A small-molecule ligand and the protein it binds are described below.
Small molecule (SMILES): CC(=O)N[C@@H]1[C@@H](O)[C@H](O)[C@@H](CO)O[C@H]1O

Sequence of chain 1.C:
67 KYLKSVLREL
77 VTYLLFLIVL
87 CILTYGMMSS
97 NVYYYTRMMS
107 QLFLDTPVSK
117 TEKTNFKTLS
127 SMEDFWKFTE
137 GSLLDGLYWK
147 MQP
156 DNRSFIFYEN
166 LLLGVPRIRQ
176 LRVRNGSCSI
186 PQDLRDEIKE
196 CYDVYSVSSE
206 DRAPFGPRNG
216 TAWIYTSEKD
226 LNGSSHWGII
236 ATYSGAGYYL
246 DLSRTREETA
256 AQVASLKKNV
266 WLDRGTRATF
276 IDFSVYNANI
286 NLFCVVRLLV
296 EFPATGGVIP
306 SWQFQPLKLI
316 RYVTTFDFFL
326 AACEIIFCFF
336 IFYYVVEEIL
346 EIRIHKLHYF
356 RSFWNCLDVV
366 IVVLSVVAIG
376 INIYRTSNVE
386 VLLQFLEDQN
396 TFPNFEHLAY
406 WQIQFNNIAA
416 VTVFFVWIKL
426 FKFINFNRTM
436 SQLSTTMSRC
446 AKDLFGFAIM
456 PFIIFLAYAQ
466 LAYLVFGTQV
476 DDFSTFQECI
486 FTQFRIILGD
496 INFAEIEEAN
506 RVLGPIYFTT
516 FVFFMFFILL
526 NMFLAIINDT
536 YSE

Binding-site contacts:
Ligand atom N2 contacts residue ASP225 of chain 1.C at 3.5 Å (salt-bridge).
Ligand atom C2 contacts residue ASP225 of chain 1.C at 4.4 Å.
Ligand atom C2 contacts residue ASN227 of chain 1.C at 2.4 Å.
Ligand atom O7 contacts residue ARG172 of chain 1.C at 3.6 Å.
Ligand atom O7 contacts residue ASN227 of chain 1.C at 4.4 Å.
Ligand atom O7 contacts residue ASP225 of chain 1.C at 3.9 Å.
Ligand atom C4 contacts residue ASN227 of chain 1.C at 4.2 Å.
Ligand atom N2 contacts residue ASN227 of chain 1.C at 2.9 Å (h-bond).
Ligand atom C3 contacts residue ASN227 of chain 1.C at 3.8 Å.
Ligand atom C5 contacts residue ASN227 of chain 1.C at 3.7 Å.
Ligand atom C7 contacts residue ARG172 of chain 1.C at 4.0 Å.
Ligand atom C1 contacts residue ASN227 of chain 1.C at 1.4 Å.
Ligand atom C8 contacts residue ARG172 of chain 1.C at 3.5 Å.
Ligand atom O5 contacts residue ASN227 of chain 1.C at 2.4 Å (h-bond).
Ligand atom C7 contacts residue ASP225 of chain 1.C at 4.1 Å.
Ligand atom C8 contacts residue ASN227 of chain 1.C at 3.7 Å.
Ligand atom C1 contacts residue ASP225 of chain 1.C at 4.2 Å.
Ligand atom O7 contacts residue TYR244 of chain 1.C at 4.4 Å.
Ligand atom C7 contacts residue ASN227 of chain 1.C at 3.5 Å.
Ligand atom O7 contacts residue LEU226 of chain 1.C at 3.6 Å.